Sequence of chain 1.B:
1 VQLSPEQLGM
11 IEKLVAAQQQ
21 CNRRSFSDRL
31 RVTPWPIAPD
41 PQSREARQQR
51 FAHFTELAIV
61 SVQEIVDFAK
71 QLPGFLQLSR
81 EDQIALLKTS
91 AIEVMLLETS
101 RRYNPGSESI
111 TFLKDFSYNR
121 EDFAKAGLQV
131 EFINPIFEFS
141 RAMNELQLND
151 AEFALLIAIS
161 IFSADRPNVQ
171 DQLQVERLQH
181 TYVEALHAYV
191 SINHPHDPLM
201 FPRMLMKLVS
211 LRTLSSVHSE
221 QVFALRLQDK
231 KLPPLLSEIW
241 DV

The small molecule below binds the protein below.
Small molecule (SMILES): COc1ccc(NC2=C(c3ccccc3)C(=O)N(Cc3ccccc3)C2=O)cc1

Binding-site contacts:
Ligand atom C6 contacts residue ALA58 of chain 1.B at 3.8 Å (hydrophobic).
Ligand atom O2 contacts residue SER61 of chain 1.B at 3.3 Å (h-bond).
Ligand atom O21 contacts residue ALA58 of chain 1.B at 3.6 Å.
Ligand atom C23 contacts residue PHE123 of chain 1.B at 3.9 Å (hydrophobic).
Ligand atom C16 contacts residue GLN221 of chain 1.B at 3.8 Å.
Ligand atom C13 contacts residue TRP240 of chain 1.B at 3.9 Å (hydrophobic).
Ligand atom C17 contacts residue GLY127 of chain 1.B at 3.5 Å.
Ligand atom C3 contacts residue SER61 of chain 1.B at 3.9 Å.
Ligand atom C25 contacts residue THR99 of chain 1.B at 3.7 Å.
Ligand atom C18 contacts residue PHE51 of chain 1.B at 3.6 Å (hydrophobic).
Ligand atom C8 contacts residue ALA58 of chain 1.B at 3.9 Å (hydrophobic).
Ligand atom O21 contacts residue PHE54 of chain 1.B at 3.4 Å (h-bond).
Ligand atom C29 contacts residue PHE112 of chain 1.B at 3.5 Å (hydrophobic).
Ligand atom C1 contacts residue PHE112 of chain 1.B at 3.8 Å (hydrophobic).
Ligand atom C17 contacts residue LEU128 of chain 1.B at 3.7 Å (hydrophobic).
Ligand atom C25 contacts residue LEU96 of chain 1.B at 3.8 Å (hydrophobic).
Ligand atom C16 contacts residue LEU225 of chain 1.B at 3.9 Å (hydrophobic).
Ligand atom C24 contacts residue PHE123 of chain 1.B at 3.8 Å (hydrophobic).
Ligand atom C14 contacts residue LEU128 of chain 1.B at 3.9 Å (hydrophobic).
Ligand atom C4 contacts residue ALA58 of chain 1.B at 3.9 Å (hydrophobic).
Ligand atom C19 contacts residue PHE51 of chain 1.B at 4.0 Å (hydrophobic).
Ligand atom C1 contacts residue THR99 of chain 1.B at 3.9 Å.
Ligand atom C20 contacts residue ALA58 of chain 1.B at 3.9 Å (hydrophobic).
Ligand atom C4 contacts residue MET95 of chain 1.B at 3.8 Å (hydrophobic).
Ligand atom O11 contacts residue HIS218 of chain 1.B at 3.2 Å.
Ligand atom O11 contacts residue PHE132 of chain 1.B at 3.8 Å.
Ligand atom O21 contacts residue THR55 of chain 1.B at 3.2 Å.
Ligand atom C4 contacts residue SER61 of chain 1.B at 3.6 Å.
Ligand atom C26 contacts residue ILE92 of chain 1.B at 3.9 Å (hydrophobic).
Ligand atom N7 contacts residue PHE54 of chain 1.B at 3.3 Å (h-bond).
Ligand atom C1 contacts residue SER61 of chain 1.B at 3.8 Å.
Ligand atom C1 contacts residue MET95 of chain 1.B at 3.8 Å (hydrophobic).
Ligand atom C18 contacts residue GLY127 of chain 1.B at 3.8 Å.
Ligand atom C5 contacts residue ALA58 of chain 1.B at 3.4 Å (hydrophobic).
Ligand atom C6 contacts residue PHE54 of chain 1.B at 3.8 Å (hydrophobic).
Ligand atom N7 contacts residue ALA58 of chain 1.B at 3.7 Å.
Ligand atom C5 contacts residue MET95 of chain 1.B at 3.7 Å (hydrophobic).
Ligand atom C18 contacts residue ALA126 of chain 1.B at 3.8 Å (hydrophobic).
Ligand atom C19 contacts residue LEU128 of chain 1.B at 3.7 Å (hydrophobic).
Ligand atom C18 contacts residue LEU128 of chain 1.B at 3.7 Å (hydrophobic).